The small molecule below binds the protein below.
Small molecule (SMILES): O=C(O)C[C@H](NC(=O)CP(=O)(O)O)C(=O)O

Binding-site contacts:
Ligand atom O1P contacts residue ARG105 of chain 3.A at 3.0 Å (salt-bridge).
Ligand atom P contacts residue ARG105 of chain 3.A at 3.7 Å.
Ligand atom O2P contacts residue THR55 of chain 3.A at 3.8 Å.
Ligand atom C3 contacts residue LEU267 of chain 3.A at 3.6 Å (hydrophobic).
Ligand atom O5 contacts residue LYS84 of chain 2.A at 2.7 Å (salt-bridge).
Ligand atom O4 contacts residue GLN231 of chain 3.A at 3.5 Å (h-bond).
Ligand atom C1P contacts residue ARG54 of chain 3.A at 3.7 Å.
Ligand atom O2 contacts residue ARG167 of chain 3.A at 2.8 Å (salt-bridge).
Ligand atom O3P contacts residue SER52 of chain 3.A at 2.6 Å (h-bond).
Ligand atom C4 contacts residue ARG167 of chain 3.A at 3.6 Å.
Ligand atom O3 contacts residue HIS134 of chain 3.A at 3.6 Å.
Ligand atom O3P contacts residue ARG105 of chain 3.A at 3.2 Å (salt-bridge).
Ligand atom O3P contacts residue ARG54 of chain 3.A at 3.8 Å.
Ligand atom C5 contacts residue LEU267 of chain 3.A at 3.6 Å (hydrophobic).
Ligand atom P contacts residue SER80 of chain 2.A at 3.7 Å.
Ligand atom N2 contacts residue LEU267 of chain 3.A at 3.1 Å (h-bond).
Ligand atom O5 contacts residue ARG229 of chain 3.A at 2.7 Å (salt-bridge).
Ligand atom C3 contacts residue THR168 of chain 3.A at 3.7 Å.
Ligand atom C2 contacts residue THR168 of chain 3.A at 3.7 Å.
Ligand atom O2 contacts residue LYS84 of chain 2.A at 3.0 Å (salt-bridge).
Ligand atom C1 contacts residue LEU267 of chain 3.A at 3.6 Å (hydrophobic).
Ligand atom O1 contacts residue ARG105 of chain 3.A at 2.9 Å (salt-bridge).
Ligand atom O4 contacts residue ARG229 of chain 3.A at 3.1 Å (salt-bridge).
Ligand atom C5 contacts residue ARG229 of chain 3.A at 3.2 Å.
Ligand atom P contacts residue ARG54 of chain 3.A at 3.5 Å.
Ligand atom C1P contacts residue LEU267 of chain 3.A at 3.4 Å (hydrophobic).
Ligand atom O3 contacts residue THR168 of chain 3.A at 3.5 Å.
Ligand atom O2P contacts residue THR53 of chain 3.A at 3.0 Å (h-bond).
Ligand atom P contacts residue SER52 of chain 3.A at 3.8 Å.
Ligand atom P contacts residue THR55 of chain 3.A at 3.8 Å.
Ligand atom O3 contacts residue ARG167 of chain 3.A at 2.9 Å (salt-bridge).
Ligand atom O1 contacts residue GLN137 of chain 3.A at 3.8 Å.
Ligand atom O2P contacts residue ARG54 of chain 3.A at 2.5 Å (salt-bridge).
Ligand atom O1 contacts residue HIS134 of chain 3.A at 2.7 Å (h-bond).
Ligand atom O1P contacts residue LYS84 of chain 2.A at 2.9 Å (salt-bridge).
Ligand atom O3P contacts residue THR55 of chain 3.A at 2.7 Å (h-bond).
Ligand atom O1 contacts residue THR55 of chain 3.A at 2.9 Å (h-bond).
Ligand atom O1P contacts residue SER80 of chain 2.A at 2.9 Å (h-bond).
Ligand atom O2P contacts residue SER80 of chain 2.A at 3.4 Å (h-bond).
Ligand atom O2 contacts residue ARG105 of chain 3.A at 3.3 Å (salt-bridge).

Sequence of chain 3.A:
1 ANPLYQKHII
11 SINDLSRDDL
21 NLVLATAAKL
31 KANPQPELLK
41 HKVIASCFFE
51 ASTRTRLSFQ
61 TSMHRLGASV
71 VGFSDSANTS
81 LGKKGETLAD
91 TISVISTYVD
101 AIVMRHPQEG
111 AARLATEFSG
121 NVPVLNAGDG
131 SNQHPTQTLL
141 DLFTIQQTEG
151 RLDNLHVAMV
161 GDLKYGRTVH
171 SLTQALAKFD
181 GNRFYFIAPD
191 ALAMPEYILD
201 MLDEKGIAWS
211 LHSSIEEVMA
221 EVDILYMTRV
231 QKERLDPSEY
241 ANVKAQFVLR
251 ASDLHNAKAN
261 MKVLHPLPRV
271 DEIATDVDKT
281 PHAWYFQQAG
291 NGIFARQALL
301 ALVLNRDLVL

Sequence of chain 2.A:
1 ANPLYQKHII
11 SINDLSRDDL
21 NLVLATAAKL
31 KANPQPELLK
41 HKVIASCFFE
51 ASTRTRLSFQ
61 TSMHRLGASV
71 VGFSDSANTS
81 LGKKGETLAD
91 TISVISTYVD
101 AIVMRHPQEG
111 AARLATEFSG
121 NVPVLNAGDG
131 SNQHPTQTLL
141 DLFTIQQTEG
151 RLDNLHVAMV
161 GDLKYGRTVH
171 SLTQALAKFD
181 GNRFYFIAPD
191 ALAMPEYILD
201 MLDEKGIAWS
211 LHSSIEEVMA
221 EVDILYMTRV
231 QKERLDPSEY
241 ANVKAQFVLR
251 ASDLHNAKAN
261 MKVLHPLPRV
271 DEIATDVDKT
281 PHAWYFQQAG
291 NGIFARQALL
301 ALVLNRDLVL